Binding-site contacts:
Ligand atom O6 contacts residue LYS181 of chain 39.N at 3.4 Å (salt-bridge).
Ligand atom C4 contacts residue ASN259 of chain 39.O at 4.2 Å.
Ligand atom C2 contacts residue ASN259 of chain 39.O at 2.4 Å.
Ligand atom O4 contacts residue PHE118 of chain 39.N at 4.1 Å.
Ligand atom C4 contacts residue LYS181 of chain 39.N at 3.6 Å.
Ligand atom N2 contacts residue ASN259 of chain 39.O at 2.8 Å (h-bond).
Ligand atom C8 contacts residue LEU257 of chain 39.O at 4.1 Å (hydrophobic).
Ligand atom C7 contacts residue ASN259 of chain 39.O at 3.2 Å.
Ligand atom C6 contacts residue LYS181 of chain 39.N at 3.4 Å.
Ligand atom N2 contacts residue THR116 of chain 39.N at 4.1 Å.
Ligand atom C3 contacts residue LYS115 of chain 39.N at 4.3 Å.
Ligand atom C3 contacts residue ASN259 of chain 39.O at 3.7 Å.
Ligand atom C5 contacts residue ASN259 of chain 39.O at 3.6 Å.
Ligand atom O5 contacts residue ASN259 of chain 39.O at 2.3 Å (h-bond).
Ligand atom O3 contacts residue LYS115 of chain 39.N at 3.6 Å (salt-bridge).
Ligand atom C8 contacts residue ASN259 of chain 39.O at 4.2 Å.
Ligand atom C5 contacts residue LYS181 of chain 39.N at 3.4 Å.
Ligand atom C1 contacts residue ASN259 of chain 39.O at 1.4 Å.
Ligand atom O7 contacts residue ASN259 of chain 39.O at 3.2 Å (h-bond).
Ligand atom C8 contacts residue ALA258 of chain 39.O at 3.7 Å (hydrophobic).
Ligand atom O4 contacts residue LYS181 of chain 39.N at 2.7 Å (salt-bridge).
Ligand atom C8 contacts residue THR116 of chain 39.N at 4.3 Å.

A protein and the small-molecule ligand that binds it are described below.
Small molecule (SMILES): CC(=O)N[C@@H]1[C@@H](O)[C@H](O)[C@@H](CO)O[C@H]1O

Sequence of chain 39.N:
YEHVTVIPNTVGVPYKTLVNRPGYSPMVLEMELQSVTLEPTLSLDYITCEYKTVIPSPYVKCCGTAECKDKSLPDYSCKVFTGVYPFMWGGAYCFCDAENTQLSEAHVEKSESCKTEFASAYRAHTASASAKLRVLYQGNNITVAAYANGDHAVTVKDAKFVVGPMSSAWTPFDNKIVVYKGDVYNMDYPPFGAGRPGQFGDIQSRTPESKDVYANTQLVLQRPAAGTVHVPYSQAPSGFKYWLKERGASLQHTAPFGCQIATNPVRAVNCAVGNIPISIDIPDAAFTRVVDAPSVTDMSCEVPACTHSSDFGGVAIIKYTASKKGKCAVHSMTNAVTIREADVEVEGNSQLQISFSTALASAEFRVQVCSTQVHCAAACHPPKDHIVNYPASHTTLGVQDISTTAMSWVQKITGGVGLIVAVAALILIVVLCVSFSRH

Sequence of chain 39.O:
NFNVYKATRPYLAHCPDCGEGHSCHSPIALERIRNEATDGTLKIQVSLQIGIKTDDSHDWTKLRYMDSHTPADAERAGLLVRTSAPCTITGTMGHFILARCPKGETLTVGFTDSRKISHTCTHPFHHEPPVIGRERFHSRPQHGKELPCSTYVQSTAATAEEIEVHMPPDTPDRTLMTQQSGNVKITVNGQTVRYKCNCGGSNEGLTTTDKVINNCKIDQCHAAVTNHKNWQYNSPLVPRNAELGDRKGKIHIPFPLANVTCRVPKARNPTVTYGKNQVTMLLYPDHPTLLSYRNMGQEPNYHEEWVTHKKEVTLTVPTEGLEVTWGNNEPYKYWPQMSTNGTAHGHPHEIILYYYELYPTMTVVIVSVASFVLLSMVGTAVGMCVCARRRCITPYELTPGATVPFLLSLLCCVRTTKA